Binding-site contacts:
Ligand atom C3 contacts residue ASN285 of chain 1.C at 3.8 Å.
Ligand atom N2 contacts residue ASN285 of chain 1.C at 3.0 Å (h-bond).
Ligand atom C4 contacts residue ASN285 of chain 1.C at 4.2 Å.
Ligand atom C3 contacts residue VAL297 of chain 1.C at 4.3 Å (hydrophobic).
Ligand atom C1 contacts residue VAL297 of chain 1.C at 3.6 Å (hydrophobic).
Ligand atom C5 contacts residue ASN285 of chain 1.C at 3.6 Å.
Ligand atom C1 contacts residue ASN298 of chain 1.C at 4.2 Å.
Ligand atom C8 contacts residue SER46 of chain 1.C at 4.4 Å.
Ligand atom C6 contacts residue ASN298 of chain 1.C at 4.2 Å.
Ligand atom C2 contacts residue ASN285 of chain 1.C at 2.5 Å.
Ligand atom C7 contacts residue VAL297 of chain 1.C at 4.2 Å (hydrophobic).
Ligand atom O6 contacts residue ASN285 of chain 1.C at 4.5 Å.
Ligand atom C8 contacts residue SER45 of chain 1.C at 3.4 Å.
Ligand atom C1 contacts residue ASN285 of chain 1.C at 1.4 Å.
Ligand atom N2 contacts residue VAL297 of chain 1.C at 3.5 Å (h-bond).
Ligand atom C2 contacts residue VAL297 of chain 1.C at 4.0 Å (hydrophobic).
Ligand atom C5 contacts residue ASN298 of chain 1.C at 4.0 Å.
Ligand atom C7 contacts residue ASN285 of chain 1.C at 3.1 Å.
Ligand atom C8 contacts residue ASN285 of chain 1.C at 4.4 Å.
Ligand atom C8 contacts residue VAL297 of chain 1.C at 4.0 Å (hydrophobic).
Ligand atom O5 contacts residue ASN285 of chain 1.C at 2.3 Å (h-bond).
Ligand atom O7 contacts residue ASN285 of chain 1.C at 2.8 Å (h-bond).
Ligand atom O5 contacts residue ASN298 of chain 1.C at 3.7 Å.

This small molecule binds to this protein.
Small molecule (SMILES): CC(=O)N[C@@H]1[C@@H](O)[C@H](O)[C@@H](CO)O[C@H]1O

Sequence of chain 1.C:
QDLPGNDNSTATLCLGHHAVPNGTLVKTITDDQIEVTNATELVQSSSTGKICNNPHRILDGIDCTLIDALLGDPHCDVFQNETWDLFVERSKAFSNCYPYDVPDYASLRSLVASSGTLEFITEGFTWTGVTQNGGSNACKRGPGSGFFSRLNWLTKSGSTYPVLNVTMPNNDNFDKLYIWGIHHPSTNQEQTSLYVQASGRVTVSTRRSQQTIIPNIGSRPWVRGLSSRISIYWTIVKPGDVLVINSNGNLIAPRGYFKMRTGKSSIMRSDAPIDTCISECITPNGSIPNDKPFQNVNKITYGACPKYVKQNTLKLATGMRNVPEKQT